Binding-site contacts:
Ligand atom O7 contacts residue GLN204 of chain 1.B at 3.9 Å.
Ligand atom O5 contacts residue ASN234 of chain 1.B at 2.4 Å (h-bond).
Ligand atom C5 contacts residue ASN234 of chain 1.B at 3.7 Å.
Ligand atom C7 contacts residue ASN234 of chain 1.B at 3.9 Å.
Ligand atom N2 contacts residue ASN234 of chain 1.B at 2.9 Å (h-bond).
Ligand atom C6 contacts residue ASN234 of chain 1.B at 4.3 Å.
Ligand atom C2 contacts residue ASN234 of chain 1.B at 2.5 Å.
Ligand atom C3 contacts residue ASN234 of chain 1.B at 3.8 Å.
Ligand atom C1 contacts residue ASN234 of chain 1.B at 1.4 Å.
Ligand atom C4 contacts residue ASN234 of chain 1.B at 4.3 Å.

This protein binds this small molecule.
Small molecule (SMILES): CC(=O)N[C@@H]1[C@@H](O)[C@H](O)[C@@H](CO)O[C@H]1O

Sequence of chain 1.B:
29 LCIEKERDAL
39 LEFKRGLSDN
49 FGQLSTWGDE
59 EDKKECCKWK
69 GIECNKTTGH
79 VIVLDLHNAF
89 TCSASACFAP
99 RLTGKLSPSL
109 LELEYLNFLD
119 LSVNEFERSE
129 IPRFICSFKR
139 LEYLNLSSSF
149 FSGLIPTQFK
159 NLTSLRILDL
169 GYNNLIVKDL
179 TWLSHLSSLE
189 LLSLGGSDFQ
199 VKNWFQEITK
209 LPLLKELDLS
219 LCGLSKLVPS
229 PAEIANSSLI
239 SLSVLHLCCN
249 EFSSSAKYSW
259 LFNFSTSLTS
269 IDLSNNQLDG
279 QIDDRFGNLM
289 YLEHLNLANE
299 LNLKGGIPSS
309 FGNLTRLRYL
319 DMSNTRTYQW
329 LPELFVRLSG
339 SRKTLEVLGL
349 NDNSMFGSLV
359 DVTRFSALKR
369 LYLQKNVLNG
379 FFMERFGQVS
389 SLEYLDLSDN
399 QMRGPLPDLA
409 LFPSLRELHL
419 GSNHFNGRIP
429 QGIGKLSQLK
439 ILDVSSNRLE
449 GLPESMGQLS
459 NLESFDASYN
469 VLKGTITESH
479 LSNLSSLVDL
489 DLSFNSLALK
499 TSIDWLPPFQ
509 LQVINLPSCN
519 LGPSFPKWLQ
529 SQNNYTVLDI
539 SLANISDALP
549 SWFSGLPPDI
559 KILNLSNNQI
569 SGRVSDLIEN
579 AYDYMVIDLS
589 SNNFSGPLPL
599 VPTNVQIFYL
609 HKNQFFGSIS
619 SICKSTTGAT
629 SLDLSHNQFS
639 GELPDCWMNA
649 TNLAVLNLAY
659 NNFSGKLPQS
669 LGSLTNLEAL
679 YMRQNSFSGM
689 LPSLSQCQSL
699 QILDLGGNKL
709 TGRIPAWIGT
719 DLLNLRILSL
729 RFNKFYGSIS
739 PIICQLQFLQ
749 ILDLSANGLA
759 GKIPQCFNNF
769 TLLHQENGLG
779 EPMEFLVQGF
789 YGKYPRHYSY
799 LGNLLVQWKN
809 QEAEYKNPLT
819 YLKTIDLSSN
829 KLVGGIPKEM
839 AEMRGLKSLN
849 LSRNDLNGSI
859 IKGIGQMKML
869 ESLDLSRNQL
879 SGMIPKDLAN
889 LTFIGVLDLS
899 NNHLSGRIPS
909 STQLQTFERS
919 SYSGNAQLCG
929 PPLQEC